The small molecule below binds the protein below.
Small molecule (SMILES): O=P(O)(O)OC[C@H]1O[C@@](CO)(OP(=O)(O)O)[C@@H](O)[C@@H]1O

Sequence of chain 1.B:
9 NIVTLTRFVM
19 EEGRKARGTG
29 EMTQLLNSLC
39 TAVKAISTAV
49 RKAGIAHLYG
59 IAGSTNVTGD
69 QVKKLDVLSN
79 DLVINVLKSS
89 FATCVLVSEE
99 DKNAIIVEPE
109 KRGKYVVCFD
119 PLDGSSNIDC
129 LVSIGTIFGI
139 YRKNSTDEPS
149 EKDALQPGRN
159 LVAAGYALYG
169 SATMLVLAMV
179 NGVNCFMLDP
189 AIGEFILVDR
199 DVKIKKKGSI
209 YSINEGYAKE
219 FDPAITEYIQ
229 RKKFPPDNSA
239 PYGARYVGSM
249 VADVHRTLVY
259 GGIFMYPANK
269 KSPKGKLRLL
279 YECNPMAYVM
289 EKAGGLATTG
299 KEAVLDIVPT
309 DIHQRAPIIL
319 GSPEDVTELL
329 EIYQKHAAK

Binding-site contacts:
Ligand atom O2P contacts residue GLY122 of chain 1.A at 3.7 Å.
Ligand atom O5P contacts residue LYS274 of chain 1.A at 3.8 Å.
Ligand atom O3P contacts residue SER123 of chain 1.A at 3.3 Å (h-bond).
Ligand atom O5P contacts residue TYR215 of chain 1.A at 2.6 Å (h-bond).
Ligand atom O4P contacts residue ARG243 of chain 1.B at 2.8 Å (salt-bridge).
Ligand atom C6 contacts residue LYS274 of chain 1.A at 3.6 Å.
Ligand atom C1 contacts residue ARG276 of chain 1.A at 3.7 Å.
Ligand atom O1 contacts residue ZN1 of chain 1.D at 2.3 Å.
Ligand atom O3 contacts residue SER247 of chain 1.A at 3.7 Å.
Ligand atom O6 contacts residue LYS274 of chain 1.A at 2.8 Å (salt-bridge).
Ligand atom P2 contacts residue TYR264 of chain 1.A at 3.8 Å.
Ligand atom C5 contacts residue LYS274 of chain 1.A at 3.7 Å.
Ligand atom P1 contacts residue SER123 of chain 1.A at 3.6 Å.
Ligand atom O1 contacts residue GLU280 of chain 1.A at 3.0 Å (salt-bridge).
Ligand atom O6P contacts residue ASN212 of chain 1.A at 2.9 Å (h-bond).
Ligand atom O6P contacts residue ARG243 of chain 1.B at 3.3 Å (salt-bridge).
Ligand atom C4 contacts residue GLY246 of chain 1.A at 3.4 Å.
Ligand atom C6 contacts residue GLY246 of chain 1.A at 3.6 Å.
Ligand atom O3 contacts residue MET248 of chain 1.A at 3.0 Å (h-bond).
Ligand atom C1 contacts residue ZN1 of chain 1.D at 3.5 Å.
Ligand atom C6 contacts residue TYR244 of chain 1.A at 3.6 Å (hydrophobic).
Ligand atom C4 contacts residue MET248 of chain 1.A at 3.6 Å (hydrophobic).
Ligand atom O1 contacts residue ARG276 of chain 1.A at 3.5 Å (salt-bridge).
Ligand atom P2 contacts residue ASN212 of chain 1.A at 3.7 Å.
Ligand atom O6P contacts residue TYR244 of chain 1.A at 2.6 Å (h-bond).
Ligand atom O3 contacts residue ASP121 of chain 1.A at 2.5 Å (salt-bridge).
Ligand atom C1 contacts residue GLU280 of chain 1.A at 3.4 Å.
Ligand atom O5 contacts residue LYS274 of chain 1.A at 2.9 Å (salt-bridge).
Ligand atom O3P contacts residue SER124 of chain 1.A at 2.9 Å (h-bond).
Ligand atom O2P contacts residue SER123 of chain 1.A at 2.9 Å (h-bond).
Ligand atom O1P contacts residue LYS274 of chain 1.A at 2.5 Å (salt-bridge).
Ligand atom P2 contacts residue LYS274 of chain 1.A at 3.8 Å.
Ligand atom O4 contacts residue MET248 of chain 1.A at 3.3 Å (h-bond).
Ligand atom C3 contacts residue ASP121 of chain 1.A at 3.5 Å.
Ligand atom O5P contacts residue TYR264 of chain 1.A at 2.6 Å (h-bond).
Ligand atom O6 contacts residue TYR264 of chain 1.A at 3.6 Å.
Ligand atom O3 contacts residue GLY122 of chain 1.A at 3.5 Å (h-bond).
Ligand atom C3 contacts residue MET248 of chain 1.A at 3.7 Å (hydrophobic).
Ligand atom P1 contacts residue LYS274 of chain 1.A at 3.8 Å.
Ligand atom O1 contacts residue ASP121 of chain 1.A at 3.1 Å (salt-bridge).

Sequence of chain 1.A:
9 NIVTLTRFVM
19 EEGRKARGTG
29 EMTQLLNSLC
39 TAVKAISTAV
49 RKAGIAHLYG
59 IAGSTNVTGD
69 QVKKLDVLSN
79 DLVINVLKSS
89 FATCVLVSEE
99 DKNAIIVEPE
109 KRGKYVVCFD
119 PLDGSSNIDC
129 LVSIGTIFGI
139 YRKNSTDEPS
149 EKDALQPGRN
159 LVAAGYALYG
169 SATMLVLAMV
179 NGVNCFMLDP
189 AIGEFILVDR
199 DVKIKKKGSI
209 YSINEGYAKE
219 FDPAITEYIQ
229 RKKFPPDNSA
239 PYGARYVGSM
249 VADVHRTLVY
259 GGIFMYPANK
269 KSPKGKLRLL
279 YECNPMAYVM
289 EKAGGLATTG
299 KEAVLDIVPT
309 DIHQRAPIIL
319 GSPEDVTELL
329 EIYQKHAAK